Sequence of chain 1.B:
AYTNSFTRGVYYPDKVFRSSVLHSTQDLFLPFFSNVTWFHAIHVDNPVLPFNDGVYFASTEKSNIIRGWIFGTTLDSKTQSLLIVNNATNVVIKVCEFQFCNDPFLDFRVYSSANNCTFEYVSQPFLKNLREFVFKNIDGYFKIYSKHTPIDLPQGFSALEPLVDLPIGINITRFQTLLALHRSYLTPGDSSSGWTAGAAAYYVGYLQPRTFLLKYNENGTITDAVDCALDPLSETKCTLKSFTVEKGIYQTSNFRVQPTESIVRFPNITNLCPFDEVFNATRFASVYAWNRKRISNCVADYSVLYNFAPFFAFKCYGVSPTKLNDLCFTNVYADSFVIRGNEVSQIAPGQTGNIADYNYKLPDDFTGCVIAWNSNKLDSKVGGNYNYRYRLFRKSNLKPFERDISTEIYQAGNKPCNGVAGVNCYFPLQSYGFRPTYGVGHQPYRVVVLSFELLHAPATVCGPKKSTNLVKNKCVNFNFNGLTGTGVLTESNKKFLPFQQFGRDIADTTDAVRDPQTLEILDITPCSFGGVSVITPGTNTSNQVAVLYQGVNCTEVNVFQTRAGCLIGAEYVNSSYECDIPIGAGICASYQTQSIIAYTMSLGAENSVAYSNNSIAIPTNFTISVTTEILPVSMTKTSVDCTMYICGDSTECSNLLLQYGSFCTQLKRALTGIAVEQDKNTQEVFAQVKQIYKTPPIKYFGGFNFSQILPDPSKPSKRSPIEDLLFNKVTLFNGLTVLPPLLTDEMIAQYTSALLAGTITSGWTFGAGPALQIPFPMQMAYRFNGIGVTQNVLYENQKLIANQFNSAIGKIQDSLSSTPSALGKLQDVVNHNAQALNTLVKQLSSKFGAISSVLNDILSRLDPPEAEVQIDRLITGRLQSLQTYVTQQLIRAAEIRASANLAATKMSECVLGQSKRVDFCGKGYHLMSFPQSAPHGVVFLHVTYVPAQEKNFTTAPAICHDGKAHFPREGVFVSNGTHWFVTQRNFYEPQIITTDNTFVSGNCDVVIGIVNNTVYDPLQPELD

This small molecule binds to this protein.
Small molecule (SMILES): CC(=O)N[C@@H]1[C@@H](O)[C@H](O)[C@@H](CO)O[C@H]1O

Binding-site contacts:
Ligand atom C7 contacts residue ASN1134 of chain 1.B at 3.1 Å.
Ligand atom C1 contacts residue ASN1134 of chain 1.B at 3.2 Å.
Ligand atom N2 contacts residue ASN1134 of chain 1.B at 3.1 Å (h-bond).
Ligand atom O7 contacts residue ASN1134 of chain 1.B at 3.1 Å (h-bond).
Ligand atom O5 contacts residue ASN1134 of chain 1.B at 4.0 Å.
Ligand atom C8 contacts residue ASN1134 of chain 1.B at 4.0 Å.
Ligand atom C2 contacts residue ASN1134 of chain 1.B at 3.2 Å.